Binding-site contacts:
Ligand atom O2' contacts residue NAD1 of chain 1.G at 2.4 Å (h-bond).
Ligand atom O1B contacts residue ARG177 of chain 1.B at 3.2 Å (salt-bridge).
Ligand atom N9 contacts residue NAD1 of chain 1.G at 0.4 Å.
Ligand atom PA contacts residue NAD1 of chain 1.G at 2.9 Å.
Ligand atom C2' contacts residue NAD1 of chain 1.G at 1.0 Å.
Ligand atom O2B contacts residue ARG177 of chain 1.B at 2.4 Å (salt-bridge).
Ligand atom C1' contacts residue NAD1 of chain 1.G at 1.4 Å.
Ligand atom C5 contacts residue NAD1 of chain 1.G at 1.0 Å.
Ligand atom N3B contacts residue ARG177 of chain 1.B at 3.1 Å (salt-bridge).
Ligand atom C8 contacts residue TYR240 of chain 1.B at 3.6 Å (hydrophobic).
Ligand atom C3' contacts residue NAD1 of chain 1.G at 1.1 Å.
Ligand atom C4 contacts residue NAD1 of chain 1.G at 1.0 Å.
Ligand atom PB contacts residue ARG177 of chain 1.B at 3.0 Å.
Ligand atom PB contacts residue NAD1 of chain 1.G at 2.9 Å.
Ligand atom C2' contacts residue ARG293 of chain 1.B at 3.5 Å.
Ligand atom N3B contacts residue TYR69 of chain 1.B at 3.5 Å (h-bond).
Ligand atom C6 contacts residue NAD1 of chain 1.G at 0.3 Å.
Ligand atom C2 contacts residue ARG293 of chain 1.B at 3.3 Å.
Ligand atom O5' contacts residue NAD1 of chain 1.G at 1.9 Å (h-bond).
Ligand atom N6 contacts residue NAD1 of chain 1.G at 1.4 Å.
Ligand atom O1A contacts residue LYS65 of chain 1.B at 2.6 Å (salt-bridge).
Ligand atom C5' contacts residue NAD1 of chain 1.G at 0.5 Å.
Ligand atom O2B contacts residue TYR69 of chain 1.B at 3.2 Å (h-bond).
Ligand atom C4' contacts residue NAD1 of chain 1.G at 1.2 Å.
Ligand atom C2 contacts residue NAD1 of chain 1.G at 0.5 Å.
Ligand atom O3A contacts residue NAD1 of chain 1.G at 3.1 Å (h-bond).
Ligand atom N7 contacts residue NAD1 of chain 1.G at 0.4 Å.
Ligand atom N7 contacts residue TYR240 of chain 1.B at 3.2 Å (h-bond).
Ligand atom PA contacts residue LYS65 of chain 1.B at 3.6 Å.
Ligand atom O2B contacts residue LYS65 of chain 1.B at 3.2 Å (salt-bridge).
Ligand atom N7 contacts residue SER244 of chain 1.B at 3.0 Å (h-bond).
Ligand atom O1A contacts residue NAD1 of chain 1.G at 3.1 Å (h-bond).
Ligand atom N3 contacts residue NAD1 of chain 1.G at 0.6 Å (h-bond).
Ligand atom O2' contacts residue ARG293 of chain 1.B at 2.3 Å (salt-bridge).
Ligand atom O3' contacts residue NAD1 of chain 1.G at 2.5 Å (h-bond).
Ligand atom C8 contacts residue NAD1 of chain 1.G at 1.2 Å.
Ligand atom O2B contacts residue NAD1 of chain 1.G at 2.9 Å (h-bond).
Ligand atom O1B contacts residue NAD1 of chain 1.G at 2.5 Å (h-bond).
Ligand atom N1 contacts residue NAD1 of chain 1.G at 1.0 Å (h-bond).
Ligand atom O4' contacts residue NAD1 of chain 1.G at 1.9 Å.

The small molecule below binds the protein below.
Small molecule (SMILES): Nc1ncnc2c1ncn2[C@@H]1O[C@H](CO[P](=O)(O)O[P](=O)(O)NP(=O)(O)O)[C@@H](O)[C@H]1O

Sequence of chain 1.B:
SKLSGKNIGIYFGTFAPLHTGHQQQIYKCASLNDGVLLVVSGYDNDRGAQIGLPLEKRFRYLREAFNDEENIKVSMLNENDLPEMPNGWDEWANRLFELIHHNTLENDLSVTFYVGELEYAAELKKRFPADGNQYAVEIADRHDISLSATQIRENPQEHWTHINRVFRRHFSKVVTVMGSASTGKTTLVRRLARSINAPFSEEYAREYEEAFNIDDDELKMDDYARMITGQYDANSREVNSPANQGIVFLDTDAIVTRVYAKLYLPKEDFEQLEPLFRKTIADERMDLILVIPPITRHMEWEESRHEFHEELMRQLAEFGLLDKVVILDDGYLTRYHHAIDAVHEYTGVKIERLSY